Sequence of chain 3.A:
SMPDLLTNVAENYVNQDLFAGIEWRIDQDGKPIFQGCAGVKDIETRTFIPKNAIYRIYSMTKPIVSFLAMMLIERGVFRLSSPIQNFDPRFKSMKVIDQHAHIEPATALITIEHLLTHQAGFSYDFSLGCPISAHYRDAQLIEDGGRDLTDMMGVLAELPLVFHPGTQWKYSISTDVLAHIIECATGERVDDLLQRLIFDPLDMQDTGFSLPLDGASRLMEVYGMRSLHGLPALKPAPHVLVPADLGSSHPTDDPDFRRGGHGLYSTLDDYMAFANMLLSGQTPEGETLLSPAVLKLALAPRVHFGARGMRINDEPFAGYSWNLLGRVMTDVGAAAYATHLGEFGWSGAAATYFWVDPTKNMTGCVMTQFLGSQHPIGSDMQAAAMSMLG

A protein and the small-molecule ligand that binds it are described below.
Small molecule (SMILES): O=[N+]([O-])c1ccc(OP(=O)(O)O)cc1

Binding-site contacts:
Ligand atom C4 contacts residue TYR69 of chain 3.A at 3.9 Å (hydrophobic).
Ligand atom P contacts residue SER70 of chain 3.A at 2.9 Å.
Ligand atom C3 contacts residue LEU239 of chain 3.A at 3.9 Å (hydrophobic).
Ligand atom C6 contacts residue SER70 of chain 3.A at 3.5 Å.
Ligand atom C1 contacts residue PHE137 of chain 3.A at 3.8 Å (hydrophobic).
Ligand atom P contacts residue TYR182 of chain 3.A at 3.7 Å.
Ligand atom C2 contacts residue ARG237 of chain 3.A at 4.0 Å.
Ligand atom C5 contacts residue TYR135 of chain 3.A at 4.0 Å (hydrophobic).
Ligand atom O1 contacts residue TYR182 of chain 3.A at 3.8 Å.
Ligand atom C4 contacts residue ILE153 of chain 3.A at 4.2 Å (hydrophobic).
Ligand atom O1 contacts residue PHE137 of chain 3.A at 3.9 Å.
Ligand atom C5 contacts residue HIS273 of chain 3.A at 3.9 Å.
Ligand atom O6 contacts residue TYR69 of chain 3.A at 3.7 Å.
Ligand atom C2 contacts residue ALA360 of chain 3.A at 3.5 Å (hydrophobic).
Ligand atom C4 contacts residue PHE137 of chain 3.A at 4.1 Å (hydrophobic).
Ligand atom C3 contacts residue ALA360 of chain 3.A at 4.0 Å (hydrophobic).
Ligand atom O4 contacts residue ARG237 of chain 3.A at 3.1 Å (salt-bridge).
Ligand atom N contacts residue ILE153 of chain 3.A at 3.6 Å.
Ligand atom O3 contacts residue SER70 of chain 3.A at 2.4 Å (h-bond).
Ligand atom C1 contacts residue SER70 of chain 3.A at 3.5 Å.
Ligand atom C6 contacts residue TYR135 of chain 3.A at 3.4 Å (hydrophobic).
Ligand atom O6 contacts residue ILE153 of chain 3.A at 3.4 Å.
Ligand atom O4 contacts residue ALA360 of chain 3.A at 3.2 Å.
Ligand atom O3 contacts residue ALA360 of chain 3.A at 2.9 Å (h-bond).
Ligand atom C6 contacts residue PHE137 of chain 3.A at 4.0 Å (hydrophobic).
Ligand atom C3 contacts residue TYR69 of chain 3.A at 3.9 Å (hydrophobic).
Ligand atom C3 contacts residue PHE137 of chain 3.A at 3.9 Å (hydrophobic).
Ligand atom O6 contacts residue LEU239 of chain 3.A at 3.4 Å.
Ligand atom C5 contacts residue PHE137 of chain 3.A at 4.1 Å (hydrophobic).
Ligand atom O1 contacts residue SER70 of chain 3.A at 3.0 Å (h-bond).
Ligand atom N contacts residue HIS273 of chain 3.A at 4.0 Å.
Ligand atom P contacts residue ALA360 of chain 3.A at 3.7 Å.
Ligand atom O3 contacts residue TYR69 of chain 3.A at 3.6 Å.
Ligand atom O5 contacts residue HIS273 of chain 3.A at 3.1 Å (h-bond).
Ligand atom O2 contacts residue SER70 of chain 3.A at 2.8 Å (h-bond).
Ligand atom O3 contacts residue GLY359 of chain 3.A at 3.6 Å.
Ligand atom O2 contacts residue TYR182 of chain 3.A at 2.5 Å (h-bond).
Ligand atom N contacts residue TYR69 of chain 3.A at 3.9 Å.
Ligand atom O5 contacts residue ILE153 of chain 3.A at 3.3 Å.
Ligand atom C2 contacts residue PHE137 of chain 3.A at 3.8 Å (hydrophobic).